Sequence of chain 1.B:
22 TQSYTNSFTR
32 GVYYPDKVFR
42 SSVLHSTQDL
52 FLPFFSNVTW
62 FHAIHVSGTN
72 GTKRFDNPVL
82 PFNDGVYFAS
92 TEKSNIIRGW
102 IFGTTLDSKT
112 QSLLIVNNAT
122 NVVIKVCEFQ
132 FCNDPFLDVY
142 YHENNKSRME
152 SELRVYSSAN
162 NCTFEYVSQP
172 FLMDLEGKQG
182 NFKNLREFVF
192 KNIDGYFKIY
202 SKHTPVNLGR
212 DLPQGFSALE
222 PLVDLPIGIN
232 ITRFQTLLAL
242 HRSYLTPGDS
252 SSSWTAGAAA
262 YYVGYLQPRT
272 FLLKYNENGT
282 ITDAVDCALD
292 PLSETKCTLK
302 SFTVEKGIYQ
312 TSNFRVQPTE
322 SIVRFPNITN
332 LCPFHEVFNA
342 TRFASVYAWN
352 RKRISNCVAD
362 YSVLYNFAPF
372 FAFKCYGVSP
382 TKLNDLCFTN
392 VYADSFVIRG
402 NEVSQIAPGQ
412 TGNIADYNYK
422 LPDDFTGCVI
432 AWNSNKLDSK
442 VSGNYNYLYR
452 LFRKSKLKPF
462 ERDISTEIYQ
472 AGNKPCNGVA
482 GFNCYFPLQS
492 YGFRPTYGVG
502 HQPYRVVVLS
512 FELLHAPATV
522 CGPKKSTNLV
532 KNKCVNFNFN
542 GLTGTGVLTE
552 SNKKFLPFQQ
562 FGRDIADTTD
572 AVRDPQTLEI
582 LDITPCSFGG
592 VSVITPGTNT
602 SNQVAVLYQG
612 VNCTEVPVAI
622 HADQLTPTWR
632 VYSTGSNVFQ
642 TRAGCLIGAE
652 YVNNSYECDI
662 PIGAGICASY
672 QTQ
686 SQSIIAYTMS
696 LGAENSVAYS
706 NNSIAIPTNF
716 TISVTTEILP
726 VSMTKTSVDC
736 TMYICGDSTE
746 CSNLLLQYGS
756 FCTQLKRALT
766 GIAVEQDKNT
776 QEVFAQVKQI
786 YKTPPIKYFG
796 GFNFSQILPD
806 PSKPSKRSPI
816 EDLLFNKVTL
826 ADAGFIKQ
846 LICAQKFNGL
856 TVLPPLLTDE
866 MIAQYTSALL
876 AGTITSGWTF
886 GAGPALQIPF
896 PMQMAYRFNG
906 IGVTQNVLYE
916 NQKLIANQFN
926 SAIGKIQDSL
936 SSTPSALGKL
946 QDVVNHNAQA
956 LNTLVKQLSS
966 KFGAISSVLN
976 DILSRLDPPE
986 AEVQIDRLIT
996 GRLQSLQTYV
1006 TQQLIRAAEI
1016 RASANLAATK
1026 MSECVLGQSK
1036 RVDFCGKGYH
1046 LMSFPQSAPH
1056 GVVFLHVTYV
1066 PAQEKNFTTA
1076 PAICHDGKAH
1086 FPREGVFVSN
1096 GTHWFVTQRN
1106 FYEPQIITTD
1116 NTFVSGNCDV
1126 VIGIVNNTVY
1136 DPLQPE

A protein and the small-molecule ligand that binds it are described below.
Small molecule (SMILES): CC(=O)N[C@@H]1[C@@H](O)[C@H](O)[C@@H](CO)O[C@H]1O

Binding-site contacts:
Ligand atom O5 contacts residue THR121 of chain 1.B at 3.5 Å (h-bond).
Ligand atom C2 contacts residue THR121 of chain 1.B at 4.2 Å.
Ligand atom O7 contacts residue VAL124 of chain 1.B at 4.4 Å.
Ligand atom C5 contacts residue THR121 of chain 1.B at 4.0 Å.
Ligand atom C1 contacts residue THR121 of chain 1.B at 4.3 Å.
Ligand atom C6 contacts residue THR121 of chain 1.B at 3.9 Å.
Ligand atom C6 contacts residue ASN119 of chain 1.B at 3.3 Å.
Ligand atom O4 contacts residue THR121 of chain 1.B at 3.8 Å.
Ligand atom O6 contacts residue ALA120 of chain 1.B at 3.9 Å.
Ligand atom C3 contacts residue THR121 of chain 1.B at 4.3 Å.
Ligand atom O6 contacts residue ASN119 of chain 1.B at 2.9 Å (h-bond).
Ligand atom O3 contacts residue ASN122 of chain 1.B at 4.4 Å.
Ligand atom O6 contacts residue THR121 of chain 1.B at 2.7 Å (h-bond).
Ligand atom O3 contacts residue THR121 of chain 1.B at 3.9 Å.
Ligand atom C4 contacts residue THR121 of chain 1.B at 3.7 Å.